Sequence of chain 1.A:
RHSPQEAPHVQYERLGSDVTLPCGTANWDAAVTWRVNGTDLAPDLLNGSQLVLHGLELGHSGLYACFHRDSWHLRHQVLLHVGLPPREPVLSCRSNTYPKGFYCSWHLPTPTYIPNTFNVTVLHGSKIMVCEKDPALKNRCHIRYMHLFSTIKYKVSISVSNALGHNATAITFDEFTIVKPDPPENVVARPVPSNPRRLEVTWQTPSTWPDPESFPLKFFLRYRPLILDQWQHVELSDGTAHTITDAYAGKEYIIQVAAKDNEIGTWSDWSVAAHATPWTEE

The small molecule below binds the protein below.
Small molecule (SMILES): CC(=O)N[C@H]1[C@H](O[C@H]2[C@H](O)[C@@H](NC(C)=O)CO[C@@H]2CO)O[C@H](CO)[C@@H](O)[C@@H]1O

Binding-site contacts:
Ligand atom O6 contacts residue ARG88 of chain 1.A at 3.3 Å.
Ligand atom O5 contacts residue ASN168 of chain 1.A at 2.4 Å (h-bond).
Ligand atom C6 contacts residue ARG88 of chain 1.A at 4.5 Å.
Ligand atom C8 contacts residue HIS167 of chain 1.A at 3.4 Å.
Ligand atom C2 contacts residue ASN168 of chain 1.A at 2.5 Å.
Ligand atom O5 contacts residue GLU89 of chain 1.A at 3.7 Å.
Ligand atom C7 contacts residue ASN168 of chain 1.A at 3.5 Å.
Ligand atom O7 contacts residue HIS167 of chain 1.A at 3.3 Å (h-bond).
Ligand atom C1 contacts residue ASN168 of chain 1.A at 1.4 Å.
Ligand atom C7 contacts residue HIS167 of chain 1.A at 3.3 Å.
Ligand atom C4 contacts residue ASN168 of chain 1.A at 4.2 Å.
Ligand atom N2 contacts residue ASN168 of chain 1.A at 2.9 Å (h-bond).
Ligand atom C3 contacts residue ASN168 of chain 1.A at 3.8 Å.
Ligand atom N2 contacts residue HIS167 of chain 1.A at 3.9 Å.
Ligand atom O7 contacts residue ASN168 of chain 1.A at 3.7 Å.
Ligand atom O5 contacts residue ARG88 of chain 1.A at 4.2 Å.
Ligand atom C5 contacts residue ASN168 of chain 1.A at 3.7 Å.
Ligand atom C6 contacts residue GLU89 of chain 1.A at 3.7 Å.